A protein and the small-molecule ligand that binds it are described below.
Small molecule (SMILES): CC(C)C[C@H](C[P](=O)(O)[C@@H](N)CC(=O)O)C(=O)O

Binding-site contacts:
Ligand atom O2P contacts residue ZN1 of chain 4.G at 2.0 Å.
Ligand atom O2P contacts residue KCX162 of chain 4.B at 3.5 Å (h-bond).
Ligand atom C2 contacts residue HIS70 of chain 4.B at 3.3 Å.
Ligand atom C8 contacts residue SER289 of chain 4.B at 3.4 Å.
Ligand atom O1 contacts residue THR106 of chain 4.B at 2.8 Å (h-bond).
Ligand atom P contacts residue ZN1 of chain 4.F at 3.5 Å.
Ligand atom O3 contacts residue ARG169 of chain 4.B at 2.9 Å (salt-bridge).
Ligand atom O3 contacts residue PRO291 of chain 4.B at 3.7 Å.
Ligand atom C3 contacts residue GLY75 of chain 4.B at 3.6 Å.
Ligand atom O4 contacts residue HIS201 of chain 4.B at 3.3 Å.
Ligand atom C18 contacts residue ILE257 of chain 4.B at 3.4 Å (hydrophobic).
Ligand atom O4 contacts residue ARG233 of chain 4.B at 3.0 Å (salt-bridge).
Ligand atom O1P contacts residue ZN1 of chain 4.G at 3.4 Å.
Ligand atom C5 contacts residue SER289 of chain 4.B at 3.8 Å.
Ligand atom O2P contacts residue HIS201 of chain 4.B at 3.0 Å.
Ligand atom C8 contacts residue ASP285 of chain 4.B at 3.1 Å.
Ligand atom O1P contacts residue HIS230 of chain 4.B at 3.6 Å.
Ligand atom C16 contacts residue ARG233 of chain 4.B at 3.6 Å.
Ligand atom O3 contacts residue TYR137 of chain 4.B at 3.7 Å.
Ligand atom C17 contacts residue PHE292 of chain 4.B at 3.7 Å (hydrophobic).
Ligand atom C1 contacts residue TYR137 of chain 4.B at 3.5 Å (hydrophobic).
Ligand atom P contacts residue TYR137 of chain 4.B at 3.5 Å.
Ligand atom O1P contacts residue ZN1 of chain 4.F at 2.2 Å.
Ligand atom C18 contacts residue ARG233 of chain 4.B at 3.7 Å.
Ligand atom O2P contacts residue TYR137 of chain 4.B at 2.4 Å (h-bond).
Ligand atom O2P contacts residue HIS230 of chain 4.B at 3.5 Å (h-bond).
Ligand atom O4 contacts residue ARG169 of chain 4.B at 3.2 Å (salt-bridge).
Ligand atom O1P contacts residue HIS70 of chain 4.B at 3.4 Å (h-bond).
Ligand atom N contacts residue SER289 of chain 4.B at 2.7 Å (h-bond).
Ligand atom O2 contacts residue GLY75 of chain 4.B at 2.6 Å (h-bond).
Ligand atom O1 contacts residue GLY105 of chain 4.B at 3.2 Å.
Ligand atom O2 contacts residue SER289 of chain 4.B at 3.4 Å (h-bond).
Ligand atom C2 contacts residue KCX162 of chain 4.B at 3.1 Å.
Ligand atom P contacts residue ASP285 of chain 4.B at 3.7 Å.
Ligand atom C7 contacts residue ARG169 of chain 4.B at 3.4 Å.
Ligand atom O1P contacts residue ASP285 of chain 4.B at 2.8 Å (salt-bridge).
Ligand atom P contacts residue ZN1 of chain 4.G at 3.3 Å.
Ligand atom P contacts residue KCX162 of chain 4.B at 3.6 Å.
Ligand atom O2 contacts residue GLY74 of chain 4.B at 3.5 Å.
Ligand atom O1P contacts residue KCX162 of chain 4.B at 3.0 Å (h-bond).

Sequence of chain 4.B:
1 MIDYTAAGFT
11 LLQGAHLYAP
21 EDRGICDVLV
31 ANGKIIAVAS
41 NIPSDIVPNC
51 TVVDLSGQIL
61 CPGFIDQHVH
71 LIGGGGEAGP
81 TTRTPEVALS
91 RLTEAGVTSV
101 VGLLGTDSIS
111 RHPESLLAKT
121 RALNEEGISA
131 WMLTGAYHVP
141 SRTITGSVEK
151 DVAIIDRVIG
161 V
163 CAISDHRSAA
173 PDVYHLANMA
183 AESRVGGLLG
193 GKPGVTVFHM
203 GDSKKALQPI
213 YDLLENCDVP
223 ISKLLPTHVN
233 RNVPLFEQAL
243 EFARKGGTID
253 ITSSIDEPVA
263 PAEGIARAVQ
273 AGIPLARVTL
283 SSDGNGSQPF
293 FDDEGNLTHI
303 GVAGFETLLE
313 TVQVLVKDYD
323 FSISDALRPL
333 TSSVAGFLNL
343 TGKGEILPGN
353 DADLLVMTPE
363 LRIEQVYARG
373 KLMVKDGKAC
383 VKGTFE